This small molecule binds to this protein.
Small molecule (SMILES): Nc1nc2c(ncn2[C@@H]2O[C@H](CO[P](=O)(O)O[P](=O)(O)NP(=O)(O)O)[C@@H](O)[C@H]2O)c(=O)[nH]1

Sequence of chain 1.A:
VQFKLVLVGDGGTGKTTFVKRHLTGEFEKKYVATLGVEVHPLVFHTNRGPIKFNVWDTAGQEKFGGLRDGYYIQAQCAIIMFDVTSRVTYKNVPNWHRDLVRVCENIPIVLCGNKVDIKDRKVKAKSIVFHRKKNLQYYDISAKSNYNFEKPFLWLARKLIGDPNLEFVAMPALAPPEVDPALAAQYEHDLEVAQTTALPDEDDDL

Binding-site contacts:
Ligand atom O2A contacts residue GLY43 of chain 1.A at 3.5 Å.
Ligand atom O2B contacts residue THR42 of chain 1.A at 3.4 Å (h-bond).
Ligand atom C2' contacts residue THR46 of chain 1.A at 3.5 Å.
Ligand atom N3B contacts residue TYR60 of chain 1.A at 3.3 Å.
Ligand atom O2G contacts residue GLY40 of chain 1.A at 3.5 Å.
Ligand atom O6 contacts residue LYS173 of chain 1.A at 3.3 Å (salt-bridge).
Ligand atom C8 contacts residue THR46 of chain 1.A at 3.6 Å.
Ligand atom N3B contacts residue GLY41 of chain 1.A at 3.0 Å (h-bond).
Ligand atom O2G contacts residue LYS44 of chain 1.A at 2.7 Å (salt-bridge).
Ligand atom O1G contacts residue TYR60 of chain 1.A at 2.6 Å (h-bond).
Ligand atom O2B contacts residue LYS44 of chain 1.A at 2.8 Å (salt-bridge).
Ligand atom O6 contacts residue ASP146 of chain 1.A at 3.5 Å (salt-bridge).
Ligand atom O2B contacts residue GLY43 of chain 1.A at 3.2 Å (h-bond).
Ligand atom O3G contacts residue THR63 of chain 1.A at 2.9 Å (h-bond).
Ligand atom O2' contacts residue GLU57 of chain 1.A at 2.6 Å (salt-bridge).
Ligand atom N2 contacts residue ASP146 of chain 1.A at 2.9 Å (salt-bridge).
Ligand atom O6 contacts residue ALA172 of chain 1.A at 3.0 Å (h-bond).
Ligand atom O1A contacts residue TYR60 of chain 1.A at 3.3 Å.
Ligand atom O3A contacts residue GLY43 of chain 1.A at 3.1 Å (h-bond).
Ligand atom O3' contacts residue LYS58 of chain 1.A at 2.7 Å (salt-bridge).
Ligand atom O5' contacts residue THR46 of chain 1.A at 3.3 Å (h-bond).
Ligand atom N1 contacts residue ASP146 of chain 1.A at 2.7 Å (salt-bridge).
Ligand atom O4' contacts residue LYS144 of chain 1.A at 3.2 Å (salt-bridge).
Ligand atom C6 contacts residue ASP146 of chain 1.A at 3.6 Å.
Ligand atom O6 contacts residue SER171 of chain 1.A at 3.5 Å (h-bond).
Ligand atom O2' contacts residue LYS58 of chain 1.A at 3.3 Å (salt-bridge).
Ligand atom PA contacts residue THR46 of chain 1.A at 3.6 Å.
Ligand atom N2 contacts residue ILE147 of chain 1.A at 3.4 Å.
Ligand atom PG contacts residue MG1 of chain 1.F at 3.3 Å.
Ligand atom O2A contacts residue THR46 of chain 1.A at 2.7 Å (h-bond).
Ligand atom O1B contacts residue THR45 of chain 1.A at 3.0 Å (h-bond).
Ligand atom O2A contacts residue THR45 of chain 1.A at 3.3 Å (h-bond).
Ligand atom N7 contacts residue ASN143 of chain 1.A at 3.2 Å (h-bond).
Ligand atom PB contacts residue MG1 of chain 1.F at 3.3 Å.
Ligand atom O1B contacts residue MG1 of chain 1.F at 2.1 Å.
Ligand atom O2G contacts residue GLY89 of chain 1.A at 2.8 Å (h-bond).
Ligand atom N1 contacts residue LYS173 of chain 1.A at 3.5 Å.
Ligand atom N3B contacts residue MG1 of chain 1.F at 3.5 Å.
Ligand atom O6 contacts residue ASN143 of chain 1.A at 3.2 Å (h-bond).
Ligand atom O3G contacts residue MG1 of chain 1.F at 2.0 Å.